Binding-site contacts:
Ligand atom C5 contacts residue ASN192 of chain 1.A at 3.3 Å.
Ligand atom N2 contacts residue GLU190 of chain 1.A at 4.1 Å.
Ligand atom O5 contacts residue ASN192 of chain 1.A at 2.1 Å (h-bond).
Ligand atom C2 contacts residue ASN192 of chain 1.A at 2.3 Å.
Ligand atom N2 contacts residue ASN192 of chain 1.A at 2.3 Å (h-bond).
Ligand atom O6 contacts residue GLU213 of chain 1.A at 4.3 Å.
Ligand atom C3 contacts residue ASN192 of chain 1.A at 3.5 Å.
Ligand atom C8 contacts residue GLU190 of chain 1.A at 2.2 Å.
Ligand atom C7 contacts residue GLU190 of chain 1.A at 3.4 Å.
Ligand atom C7 contacts residue ASN192 of chain 1.A at 2.3 Å.
Ligand atom O6 contacts residue ASN192 of chain 1.A at 4.3 Å.
Ligand atom C4 contacts residue ASN192 of chain 1.A at 4.0 Å.
Ligand atom O7 contacts residue ASN192 of chain 1.A at 2.9 Å (h-bond).
Ligand atom N2 contacts residue VAL320 of chain 1.A at 4.3 Å.
Ligand atom C8 contacts residue ASN192 of chain 1.A at 2.9 Å.
Ligand atom C6 contacts residue ASN192 of chain 1.A at 4.4 Å.
Ligand atom O7 contacts residue GLU190 of chain 1.A at 4.2 Å.
Ligand atom C1 contacts residue ASN192 of chain 1.A at 1.3 Å.
Ligand atom O5 contacts residue GLU213 of chain 1.A at 4.2 Å.

Sequence of chain 1.A:
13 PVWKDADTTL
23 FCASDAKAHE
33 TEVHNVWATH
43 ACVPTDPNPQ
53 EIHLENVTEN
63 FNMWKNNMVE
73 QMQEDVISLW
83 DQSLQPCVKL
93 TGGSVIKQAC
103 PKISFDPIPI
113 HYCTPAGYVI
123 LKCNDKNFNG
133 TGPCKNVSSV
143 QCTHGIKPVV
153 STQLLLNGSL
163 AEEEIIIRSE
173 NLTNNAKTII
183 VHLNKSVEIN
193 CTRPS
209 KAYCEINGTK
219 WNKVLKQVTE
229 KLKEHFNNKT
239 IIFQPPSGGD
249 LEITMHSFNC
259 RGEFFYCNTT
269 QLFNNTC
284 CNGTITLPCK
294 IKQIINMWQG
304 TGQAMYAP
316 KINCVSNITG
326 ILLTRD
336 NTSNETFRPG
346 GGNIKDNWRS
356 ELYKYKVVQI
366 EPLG

This protein binds this small molecule.
Small molecule (SMILES): CC(=O)N[C@@H]1[C@@H](O)[C@H](O)[C@@H](CO)O[C@H]1O